Binding-site contacts:
Ligand atom C11 contacts residue VAL117 of chain 1.O at 3.7 Å (hydrophobic).
Ligand atom C2 contacts residue PHE100 of chain 1.O at 3.7 Å (hydrophobic).
Ligand atom C4 contacts residue SER139 of chain 1.O at 3.9 Å.
Ligand atom O2 contacts residue GLU8 of chain 1.O at 3.2 Å.
Ligand atom C1 contacts residue SER139 of chain 1.O at 4.0 Å.
Ligand atom S contacts residue GLN140 of chain 1.O at 3.6 Å.
Ligand atom O3 contacts residue GLN140 of chain 1.O at 3.4 Å (h-bond).
Ligand atom C7 contacts residue PHE143 of chain 1.O at 3.6 Å (hydrophobic).
Ligand atom C12 contacts residue GLU8 of chain 1.O at 3.8 Å.
Ligand atom C16 contacts residue PHE100 of chain 1.O at 4.0 Å (hydrophobic).
Ligand atom C16 contacts residue VAL117 of chain 1.O at 3.7 Å (hydrophobic).
Ligand atom C3 contacts residue PHE100 of chain 1.O at 3.6 Å (hydrophobic).
Ligand atom O3 contacts residue SER10 of chain 1.O at 3.8 Å.
Ligand atom C3 contacts residue TYR83 of chain 1.O at 3.8 Å (hydrophobic).
Ligand atom C12 contacts residue LYS136 of chain 1.O at 3.7 Å.
Ligand atom C15 contacts residue VAL117 of chain 1.O at 3.7 Å (hydrophobic).
Ligand atom C9 contacts residue GLN140 of chain 1.O at 3.7 Å.
Ligand atom C3 contacts residue SER139 of chain 1.O at 3.5 Å.
Ligand atom C13 contacts residue VAL117 of chain 1.O at 3.7 Å (hydrophobic).
Ligand atom C10 contacts residue VAL115 of chain 1.O at 4.0 Å (hydrophobic).
Ligand atom C6 contacts residue SER139 of chain 1.O at 4.0 Å.
Ligand atom C8 contacts residue GLN140 of chain 1.O at 3.8 Å.
Ligand atom C1 contacts residue VAL115 of chain 1.O at 3.9 Å (hydrophobic).
Ligand atom C12 contacts residue VAL117 of chain 1.O at 3.7 Å (hydrophobic).
Ligand atom O1 contacts residue LYS136 of chain 1.O at 3.4 Å.
Ligand atom C13 contacts residue LYS136 of chain 1.O at 3.7 Å.
Ligand atom C13 contacts residue HIS132 of chain 1.O at 3.8 Å.
Ligand atom C14 contacts residue LYS136 of chain 1.O at 4.1 Å.
Ligand atom C15 contacts residue LYS136 of chain 1.O at 3.7 Å.
Ligand atom C14 contacts residue PHE119 of chain 1.O at 3.9 Å (hydrophobic).
Ligand atom C2 contacts residue SER139 of chain 1.O at 3.6 Å.
Ligand atom C14 contacts residue VAL117 of chain 1.O at 3.8 Å (hydrophobic).
Ligand atom N contacts residue VAL115 of chain 1.O at 4.0 Å.
Ligand atom O1 contacts residue GLN140 of chain 1.O at 2.9 Å (h-bond).
Ligand atom C14 contacts residue HIS132 of chain 1.O at 3.7 Å.
Ligand atom C2 contacts residue VAL115 of chain 1.O at 3.6 Å (hydrophobic).
Ligand atom C11 contacts residue LYS136 of chain 1.O at 4.0 Å.
Ligand atom C16 contacts residue LYS136 of chain 1.O at 3.8 Å.
Ligand atom C6 contacts residue PHE143 of chain 1.O at 3.4 Å (hydrophobic).
Ligand atom C8 contacts residue SER10 of chain 1.O at 3.7 Å.

The protein below binds the small molecule below.
Small molecule (SMILES): O=S(=O)(O)c1cccc2cccc(Nc3ccccc3)c12

Sequence of chain 1.O:
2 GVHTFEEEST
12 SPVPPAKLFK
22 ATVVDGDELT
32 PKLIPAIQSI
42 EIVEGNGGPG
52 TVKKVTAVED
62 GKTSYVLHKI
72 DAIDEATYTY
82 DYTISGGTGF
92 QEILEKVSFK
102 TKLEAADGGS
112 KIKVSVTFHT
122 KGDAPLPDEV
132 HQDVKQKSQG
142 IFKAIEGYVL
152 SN